A small-molecule ligand and the protein it binds are described below.
Small molecule (SMILES): O=C(O)C(=O)CO

Binding-site contacts:
Ligand atom O4 contacts residue PHE167 of chain 3.A at 3.7 Å.
Ligand atom O3 contacts residue GLU146 of chain 3.A at 3.0 Å (salt-bridge).
Ligand atom O2 contacts residue MG1 of chain 3.E at 4.0 Å.
Ligand atom O1 contacts residue GLY169 of chain 3.A at 3.3 Å.
Ligand atom O3 contacts residue ASP172 of chain 3.A at 4.1 Å.
Ligand atom C1 contacts residue THR171 of chain 3.A at 3.4 Å.
Ligand atom O1 contacts residue PRO170 of chain 3.A at 3.9 Å.
Ligand atom O4 contacts residue PRO170 of chain 3.A at 3.5 Å.
Ligand atom O3 contacts residue MG1 of chain 3.E at 2.1 Å.
Ligand atom C3 contacts residue GLY169 of chain 3.A at 3.9 Å.
Ligand atom C3 contacts residue PRO170 of chain 3.A at 4.0 Å (hydrophobic).
Ligand atom O4 contacts residue PHE211 of chain 3.A at 2.8 Å.
Ligand atom C1 contacts residue GLU146 of chain 3.A at 3.5 Å.
Ligand atom O4 contacts residue ILE168 of chain 3.A at 3.5 Å (h-bond).
Ligand atom C2 contacts residue ARG70 of chain 3.A at 3.8 Å.
Ligand atom C3 contacts residue PHE211 of chain 3.A at 3.6 Å (hydrophobic).
Ligand atom C1 contacts residue ASP172 of chain 3.A at 3.8 Å.
Ligand atom O3 contacts residue ARG70 of chain 3.A at 2.8 Å (salt-bridge).
Ligand atom C1 contacts residue PRO170 of chain 3.A at 3.5 Å (hydrophobic).
Ligand atom C1 contacts residue GLY169 of chain 3.A at 3.1 Å.
Ligand atom O1 contacts residue GLU146 of chain 3.A at 2.8 Å (salt-bridge).
Ligand atom C3 contacts residue MET144 of chain 3.A at 4.0 Å (hydrophobic).
Ligand atom C2 contacts residue MG1 of chain 3.E at 2.8 Å.
Ligand atom O2 contacts residue PRO170 of chain 3.A at 2.9 Å (h-bond).
Ligand atom O3 contacts residue MET144 of chain 3.A at 3.2 Å.
Ligand atom O1 contacts residue ASP172 of chain 3.A at 3.0 Å (salt-bridge).
Ligand atom O2 contacts residue THR171 of chain 3.A at 2.9 Å (h-bond).
Ligand atom O2 contacts residue GLY169 of chain 3.A at 3.0 Å.
Ligand atom C3 contacts residue MG1 of chain 3.E at 4.2 Å.
Ligand atom O2 contacts residue ASP172 of chain 3.A at 3.8 Å.
Ligand atom C1 contacts residue MG1 of chain 3.E at 2.8 Å.
Ligand atom O1 contacts residue THR171 of chain 3.A at 3.5 Å (h-bond).
Ligand atom O1 contacts residue MG1 of chain 3.E at 2.2 Å.
Ligand atom O3 contacts residue GLY169 of chain 3.A at 3.9 Å.
Ligand atom O4 contacts residue MET144 of chain 3.A at 3.5 Å.
Ligand atom C3 contacts residue ARG70 of chain 3.A at 3.9 Å.
Ligand atom C2 contacts residue MET144 of chain 3.A at 3.7 Å (hydrophobic).
Ligand atom C2 contacts residue GLU146 of chain 3.A at 3.6 Å.
Ligand atom O4 contacts residue GLY169 of chain 3.A at 3.3 Å.
Ligand atom C2 contacts residue GLY169 of chain 3.A at 3.4 Å.

Sequence of chain 3.A:
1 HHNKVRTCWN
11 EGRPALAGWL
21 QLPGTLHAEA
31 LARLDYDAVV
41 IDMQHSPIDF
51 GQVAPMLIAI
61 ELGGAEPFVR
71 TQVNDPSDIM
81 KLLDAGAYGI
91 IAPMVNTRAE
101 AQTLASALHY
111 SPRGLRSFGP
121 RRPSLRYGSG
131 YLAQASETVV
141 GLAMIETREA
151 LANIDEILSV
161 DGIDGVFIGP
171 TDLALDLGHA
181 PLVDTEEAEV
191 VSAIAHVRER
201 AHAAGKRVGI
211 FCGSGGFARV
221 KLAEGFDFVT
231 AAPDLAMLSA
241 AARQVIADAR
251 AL